Sequence of chain 1.B:
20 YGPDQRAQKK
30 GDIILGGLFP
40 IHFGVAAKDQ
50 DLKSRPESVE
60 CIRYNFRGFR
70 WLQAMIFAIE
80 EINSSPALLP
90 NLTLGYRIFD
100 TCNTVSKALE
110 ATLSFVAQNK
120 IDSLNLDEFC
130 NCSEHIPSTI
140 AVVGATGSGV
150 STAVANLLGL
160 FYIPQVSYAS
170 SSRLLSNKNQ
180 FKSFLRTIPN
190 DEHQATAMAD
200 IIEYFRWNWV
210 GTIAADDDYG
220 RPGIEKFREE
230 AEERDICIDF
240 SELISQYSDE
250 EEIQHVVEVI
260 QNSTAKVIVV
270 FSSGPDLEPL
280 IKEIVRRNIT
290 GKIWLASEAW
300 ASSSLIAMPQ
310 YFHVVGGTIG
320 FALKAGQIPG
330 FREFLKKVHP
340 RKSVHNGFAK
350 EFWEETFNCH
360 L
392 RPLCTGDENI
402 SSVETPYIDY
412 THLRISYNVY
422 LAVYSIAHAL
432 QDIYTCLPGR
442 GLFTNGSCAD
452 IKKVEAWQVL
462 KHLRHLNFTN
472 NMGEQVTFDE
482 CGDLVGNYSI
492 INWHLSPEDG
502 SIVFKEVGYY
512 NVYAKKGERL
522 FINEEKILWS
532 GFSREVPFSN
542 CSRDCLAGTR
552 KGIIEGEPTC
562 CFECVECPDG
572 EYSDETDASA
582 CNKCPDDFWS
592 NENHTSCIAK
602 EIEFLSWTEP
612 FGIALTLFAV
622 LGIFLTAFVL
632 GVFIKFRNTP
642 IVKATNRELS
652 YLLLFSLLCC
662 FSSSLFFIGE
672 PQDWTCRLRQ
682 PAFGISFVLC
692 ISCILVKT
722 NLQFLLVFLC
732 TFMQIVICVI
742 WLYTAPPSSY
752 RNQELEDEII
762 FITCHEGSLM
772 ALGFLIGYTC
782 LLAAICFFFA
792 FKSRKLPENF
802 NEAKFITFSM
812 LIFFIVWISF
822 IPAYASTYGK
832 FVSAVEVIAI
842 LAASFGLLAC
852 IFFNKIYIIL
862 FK

The protein below binds the small molecule below.
Small molecule (SMILES): COc1cccc([C@@H](C)NCCCc2ccccc2Cl)c1

Binding-site contacts:
Ligand atom C04 contacts residue TRP818 of chain 1.B at 3.5 Å (hydrophobic).
Ligand atom C20 contacts residue LEU773 of chain 1.B at 4.0 Å (hydrophobic).
Ligand atom C01 contacts residue PHE668 of chain 1.B at 4.1 Å (hydrophobic).
Ligand atom C08 contacts residue GLN681 of chain 1.B at 3.2 Å.
Ligand atom C12 contacts residue GLN681 of chain 1.B at 4.0 Å.
Ligand atom C14 contacts residue LEU773 of chain 1.B at 4.1 Å (hydrophobic).
Ligand atom C03 contacts residue GLN681 of chain 1.B at 3.7 Å.
Ligand atom C19 contacts residue TYR825 of chain 1.B at 4.1 Å (hydrophobic).
Ligand atom C02 contacts residue GLN681 of chain 1.B at 3.4 Å.
Ligand atom C01 contacts residue GLN681 of chain 1.B at 3.3 Å.
Ligand atom C08 contacts residue PHE684 of chain 1.B at 3.8 Å (hydrophobic).
Ligand atom C03 contacts residue PHE684 of chain 1.B at 3.6 Å (hydrophobic).
Ligand atom C14 contacts residue GLU837 of chain 1.B at 4.0 Å.
Ligand atom C07 contacts residue GLY685 of chain 1.B at 4.0 Å.
Ligand atom N11 contacts residue GLU837 of chain 1.B at 3.3 Å (salt-bridge).
Ligand atom C05 contacts residue PHE684 of chain 1.B at 3.9 Å (hydrophobic).
Ligand atom C04 contacts residue PHE684 of chain 1.B at 3.6 Å (hydrophobic).
Ligand atom C10 contacts residue ILE777 of chain 1.B at 3.7 Å (hydrophobic).
Ligand atom C01 contacts residue GLU837 of chain 1.B at 3.6 Å.
Ligand atom C13 contacts residue PHE821 of chain 1.B at 3.9 Å (hydrophobic).
Ligand atom CL21 contacts residue TYR825 of chain 1.B at 3.1 Å.
Ligand atom C16 contacts residue LEU773 of chain 1.B at 4.0 Å (hydrophobic).
Ligand atom C01 contacts residue ILE841 of chain 1.B at 3.8 Å (hydrophobic).
Ligand atom C15 contacts residue LEU773 of chain 1.B at 3.8 Å (hydrophobic).
Ligand atom C16 contacts residue ILE777 of chain 1.B at 3.9 Å (hydrophobic).
Ligand atom C12 contacts residue TRP818 of chain 1.B at 3.8 Å (hydrophobic).
Ligand atom CL21 contacts residue GLU837 of chain 1.B at 3.3 Å.
Ligand atom CL21 contacts residue GLU767 of chain 1.B at 3.9 Å.
Ligand atom C03 contacts residue TRP818 of chain 1.B at 4.1 Å (hydrophobic).
Ligand atom C14 contacts residue GLN681 of chain 1.B at 3.9 Å.
Ligand atom C01 contacts residue PHE684 of chain 1.B at 3.9 Å (hydrophobic).
Ligand atom C10 contacts residue TRP818 of chain 1.B at 3.7 Å (hydrophobic).
Ligand atom C12 contacts residue PHE821 of chain 1.B at 3.8 Å (hydrophobic).
Ligand atom C02 contacts residue TRP818 of chain 1.B at 3.7 Å (hydrophobic).
Ligand atom N11 contacts residue GLN681 of chain 1.B at 2.8 Å (h-bond).
Ligand atom C12 contacts residue GLU837 of chain 1.B at 3.9 Å.
Ligand atom C02 contacts residue GLU837 of chain 1.B at 4.0 Å.
Ligand atom C13 contacts residue ILE777 of chain 1.B at 3.7 Å (hydrophobic).
Ligand atom O09 contacts residue THR780 of chain 1.B at 3.9 Å.
Ligand atom C13 contacts residue GLN681 of chain 1.B at 4.1 Å.